The small molecule below binds the protein below.
Small molecule (SMILES): CC(=O)N[C@@H]1[C@@H](O)[C@H](O)[C@@H](CO)O[C@H]1O

Binding-site contacts:
Ligand atom O6 contacts residue GLN142 of chain 1.I at 4.2 Å.
Ligand atom C3 contacts residue ASN133 of chain 1.I at 3.8 Å.
Ligand atom O7 contacts residue ASN133 of chain 1.I at 4.0 Å.
Ligand atom N2 contacts residue ASN133 of chain 1.I at 2.9 Å (h-bond).
Ligand atom C5 contacts residue ASN133 of chain 1.I at 3.7 Å.
Ligand atom C7 contacts residue ASN133 of chain 1.I at 3.6 Å.
Ligand atom C2 contacts residue ASN133 of chain 1.I at 2.4 Å.
Ligand atom O5 contacts residue ASN133 of chain 1.I at 2.4 Å (h-bond).
Ligand atom O6 contacts residue ASN133 of chain 1.I at 4.4 Å.
Ligand atom C4 contacts residue ASN133 of chain 1.I at 4.2 Å.
Ligand atom C1 contacts residue ASN133 of chain 1.I at 1.4 Å.

Sequence of chain 1.I:
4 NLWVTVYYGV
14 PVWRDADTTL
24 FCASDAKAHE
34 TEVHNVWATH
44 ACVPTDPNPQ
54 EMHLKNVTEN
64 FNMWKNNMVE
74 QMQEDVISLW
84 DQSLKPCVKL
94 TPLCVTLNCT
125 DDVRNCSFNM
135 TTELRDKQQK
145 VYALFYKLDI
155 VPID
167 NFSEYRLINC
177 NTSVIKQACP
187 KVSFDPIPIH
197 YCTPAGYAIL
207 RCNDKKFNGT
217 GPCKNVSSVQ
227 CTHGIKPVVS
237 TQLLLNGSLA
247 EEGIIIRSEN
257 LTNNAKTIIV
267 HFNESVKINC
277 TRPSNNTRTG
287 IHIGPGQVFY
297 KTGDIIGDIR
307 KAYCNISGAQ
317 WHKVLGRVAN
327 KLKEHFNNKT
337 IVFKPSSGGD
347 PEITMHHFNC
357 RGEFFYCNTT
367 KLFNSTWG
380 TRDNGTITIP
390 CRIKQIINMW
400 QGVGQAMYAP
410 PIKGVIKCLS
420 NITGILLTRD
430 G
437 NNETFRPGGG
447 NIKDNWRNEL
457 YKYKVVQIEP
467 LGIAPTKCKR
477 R